Binding-site contacts:
Ligand atom C4 contacts residue TRP357 of chain 1.A at 4.4 Å (hydrophobic).
Ligand atom C1 contacts residue TRP357 of chain 1.A at 3.8 Å (hydrophobic).
Ligand atom C7 contacts residue TRP357 of chain 1.A at 4.1 Å (hydrophobic).
Ligand atom O5 contacts residue TRP357 of chain 1.A at 4.4 Å.
Ligand atom O5 contacts residue ASN65 of chain 1.A at 2.4 Å (h-bond).
Ligand atom O3 contacts residue TRP357 of chain 1.A at 4.3 Å.
Ligand atom N2 contacts residue ASN65 of chain 1.A at 3.0 Å (h-bond).
Ligand atom C3 contacts residue ASN65 of chain 1.A at 4.0 Å.
Ligand atom N2 contacts residue TRP357 of chain 1.A at 3.4 Å (h-bond).
Ligand atom C1 contacts residue ASN65 of chain 1.A at 1.5 Å.
Ligand atom C7 contacts residue ASN65 of chain 1.A at 3.7 Å.
Ligand atom O4 contacts residue TRP357 of chain 1.A at 4.4 Å.
Ligand atom C4 contacts residue ASN65 of chain 1.A at 4.3 Å.
Ligand atom C5 contacts residue ASN65 of chain 1.A at 3.7 Å.
Ligand atom C2 contacts residue TRP357 of chain 1.A at 4.2 Å (hydrophobic).
Ligand atom C5 contacts residue TRP357 of chain 1.A at 4.0 Å (hydrophobic).
Ligand atom C8 contacts residue TRP357 of chain 1.A at 3.6 Å (hydrophobic).
Ligand atom O7 contacts residue ASN65 of chain 1.A at 4.0 Å.
Ligand atom O6 contacts residue ASN65 of chain 1.A at 4.4 Å.
Ligand atom C2 contacts residue ASN65 of chain 1.A at 2.5 Å.
Ligand atom C3 contacts residue TRP357 of chain 1.A at 3.8 Å (hydrophobic).

Sequence of chain 1.A:
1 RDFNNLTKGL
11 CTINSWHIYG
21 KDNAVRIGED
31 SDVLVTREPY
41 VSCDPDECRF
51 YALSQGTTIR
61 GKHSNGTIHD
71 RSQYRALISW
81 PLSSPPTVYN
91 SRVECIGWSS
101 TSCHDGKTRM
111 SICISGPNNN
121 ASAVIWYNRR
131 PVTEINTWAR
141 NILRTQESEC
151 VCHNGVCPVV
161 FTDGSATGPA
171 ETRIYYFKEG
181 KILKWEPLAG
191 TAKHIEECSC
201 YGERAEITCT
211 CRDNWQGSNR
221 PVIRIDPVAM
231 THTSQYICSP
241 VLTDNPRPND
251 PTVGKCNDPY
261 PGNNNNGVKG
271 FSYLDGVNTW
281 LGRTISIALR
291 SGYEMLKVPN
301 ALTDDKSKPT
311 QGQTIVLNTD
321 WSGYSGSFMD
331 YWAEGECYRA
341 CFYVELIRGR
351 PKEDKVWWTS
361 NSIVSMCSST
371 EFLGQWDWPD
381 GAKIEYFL

The small molecule below binds the protein below.
Small molecule (SMILES): CC(=O)N[C@@H]1[C@@H](O)[C@H](O)[C@@H](CO)O[C@H]1O